Binding-site contacts:
Ligand atom C2 contacts residue ASN49 of chain 1.A at 2.5 Å.
Ligand atom C3 contacts residue ASN49 of chain 1.A at 3.8 Å.
Ligand atom C5 contacts residue ASN49 of chain 1.A at 3.6 Å.
Ligand atom O5 contacts residue HIS47 of chain 1.A at 4.3 Å.
Ligand atom O7 contacts residue ASN49 of chain 1.A at 4.0 Å.
Ligand atom O5 contacts residue ASN49 of chain 1.A at 2.3 Å (h-bond).
Ligand atom C4 contacts residue ASN49 of chain 1.A at 4.2 Å.
Ligand atom C6 contacts residue HIS47 of chain 1.A at 3.3 Å.
Ligand atom N2 contacts residue ASN49 of chain 1.A at 2.9 Å (h-bond).
Ligand atom C5 contacts residue HIS47 of chain 1.A at 3.9 Å.
Ligand atom C7 contacts residue ASN49 of chain 1.A at 3.7 Å.
Ligand atom C1 contacts residue ASN49 of chain 1.A at 1.4 Å.
Ligand atom O6 contacts residue HIS47 of chain 1.A at 4.3 Å.

Sequence of chain 1.A:
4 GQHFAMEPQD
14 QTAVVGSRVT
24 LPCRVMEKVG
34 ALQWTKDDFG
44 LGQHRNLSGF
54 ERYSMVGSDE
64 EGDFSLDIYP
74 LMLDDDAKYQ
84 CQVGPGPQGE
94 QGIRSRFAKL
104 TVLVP

The protein below binds the small molecule below.
Small molecule (SMILES): CC(=O)N[C@@H]1[C@@H](O)[C@H](O)[C@@H](CO)O[C@H]1O